Sequence of chain 1.C:
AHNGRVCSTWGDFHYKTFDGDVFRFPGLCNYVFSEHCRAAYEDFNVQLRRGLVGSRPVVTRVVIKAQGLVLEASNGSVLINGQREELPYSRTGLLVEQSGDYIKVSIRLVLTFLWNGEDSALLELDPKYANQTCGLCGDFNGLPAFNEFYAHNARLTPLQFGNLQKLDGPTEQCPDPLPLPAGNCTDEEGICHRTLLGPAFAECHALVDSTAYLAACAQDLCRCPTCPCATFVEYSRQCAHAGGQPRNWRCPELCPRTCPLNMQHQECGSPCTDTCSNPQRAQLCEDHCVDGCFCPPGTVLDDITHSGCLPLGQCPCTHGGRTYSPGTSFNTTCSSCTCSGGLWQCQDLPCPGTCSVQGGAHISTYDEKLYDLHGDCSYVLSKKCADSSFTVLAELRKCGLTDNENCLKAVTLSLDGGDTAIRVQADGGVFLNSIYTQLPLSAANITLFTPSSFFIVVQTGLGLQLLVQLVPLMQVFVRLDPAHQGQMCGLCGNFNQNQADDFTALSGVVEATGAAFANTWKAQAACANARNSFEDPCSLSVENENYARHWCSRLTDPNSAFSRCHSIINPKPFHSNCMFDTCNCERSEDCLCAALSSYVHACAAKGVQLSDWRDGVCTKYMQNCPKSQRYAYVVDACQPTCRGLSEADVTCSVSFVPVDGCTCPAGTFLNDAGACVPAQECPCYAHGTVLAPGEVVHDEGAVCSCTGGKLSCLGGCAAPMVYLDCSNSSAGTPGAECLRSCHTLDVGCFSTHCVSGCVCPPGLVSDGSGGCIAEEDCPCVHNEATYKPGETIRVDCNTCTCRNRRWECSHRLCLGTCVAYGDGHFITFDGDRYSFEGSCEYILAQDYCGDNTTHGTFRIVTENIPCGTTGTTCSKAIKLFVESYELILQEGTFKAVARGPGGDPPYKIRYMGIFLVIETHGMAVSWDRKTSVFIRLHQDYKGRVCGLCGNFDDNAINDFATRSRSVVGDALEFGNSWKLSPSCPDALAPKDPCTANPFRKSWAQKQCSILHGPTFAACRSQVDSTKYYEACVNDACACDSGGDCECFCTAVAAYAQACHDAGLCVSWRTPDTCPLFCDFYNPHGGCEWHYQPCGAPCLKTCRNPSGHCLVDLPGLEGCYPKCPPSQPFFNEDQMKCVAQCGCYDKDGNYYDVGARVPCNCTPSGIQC

The protein below binds the small molecule below.
Small molecule (SMILES): CC(=O)N[C@@H]1[C@@H](O)[C@H](O)[C@@H](CO)O[C@H]1O

Binding-site contacts:
Ligand atom C2 contacts residue ASN376 of chain 1.C at 2.5 Å.
Ligand atom C1 contacts residue ASN376 of chain 1.C at 1.4 Å.
Ligand atom C7 contacts residue ASN376 of chain 1.C at 3.8 Å.
Ligand atom C3 contacts residue ASN376 of chain 1.C at 3.8 Å.
Ligand atom O5 contacts residue ASN376 of chain 1.C at 2.4 Å (h-bond).
Ligand atom N2 contacts residue ASN376 of chain 1.C at 2.9 Å (h-bond).
Ligand atom C5 contacts residue ASN376 of chain 1.C at 3.6 Å.
Ligand atom C4 contacts residue ASN376 of chain 1.C at 4.2 Å.
Ligand atom O6 contacts residue SER374 of chain 1.C at 4.2 Å.
Ligand atom C8 contacts residue ASN376 of chain 1.C at 4.3 Å.